A protein and the small-molecule ligand that binds it are described below.
Small molecule (SMILES): C[C@@](N)(CCC[C@H](N)C(=O)O)C(=O)O

Binding-site contacts:
Ligand atom OAE contacts residue ASN188 of chain 1.C at 3.1 Å (h-bond).
Ligand atom CAM contacts residue CYS254 of chain 1.C at 3.2 Å (hydrophobic).
Ligand atom OAG contacts residue PRO96 of chain 1.C at 3.4 Å.
Ligand atom CAK contacts residue PRO96 of chain 1.C at 3.6 Å (hydrophobic).
Ligand atom CAQ contacts residue CYS99 of chain 1.C at 3.6 Å (hydrophobic).
Ligand atom NAB contacts residue GLU245 of chain 1.C at 2.9 Å (salt-bridge).
Ligand atom NAB contacts residue ASN90 of chain 1.C at 3.0 Å (h-bond).
Ligand atom OAF contacts residue GLY100 of chain 1.C at 2.7 Å (h-bond).
Ligand atom OAH contacts residue CYS99 of chain 1.C at 3.5 Å (h-bond).
Ligand atom CAT contacts residue CYS254 of chain 1.C at 2.9 Å (hydrophobic).
Ligand atom OAH contacts residue ASN37 of chain 1.C at 3.5 Å (h-bond).
Ligand atom OAH contacts residue GLY100 of chain 1.C at 3.2 Å (h-bond).
Ligand atom CAP contacts residue ARG246 of chain 1.C at 3.5 Å.
Ligand atom OAE contacts residue ASN227 of chain 1.C at 2.9 Å (h-bond).
Ligand atom NAB contacts residue ARG246 of chain 1.C at 3.0 Å (salt-bridge).
Ligand atom CAQ contacts residue GLY100 of chain 1.C at 3.2 Å.
Ligand atom CAQ contacts residue GLY255 of chain 1.C at 3.3 Å.
Ligand atom CAN contacts residue CYS254 of chain 1.C at 1.8 Å (hydrophobic).
Ligand atom OAG contacts residue ASN90 of chain 1.C at 2.9 Å (h-bond).
Ligand atom CAQ contacts residue CYS254 of chain 1.C at 3.2 Å (hydrophobic).
Ligand atom OAF contacts residue GLY255 of chain 1.C at 3.4 Å (h-bond).
Ligand atom OAG contacts residue ARG246 of chain 1.C at 2.8 Å (salt-bridge).
Ligand atom NAC contacts residue PHE39 of chain 1.C at 3.6 Å.
Ligand atom CAP contacts residue ASN227 of chain 1.C at 3.5 Å.
Ligand atom OAF contacts residue CYS99 of chain 1.C at 3.5 Å.
Ligand atom OAF contacts residue THR256 of chain 1.C at 2.7 Å (h-bond).
Ligand atom CAS contacts residue ASN227 of chain 1.C at 3.3 Å.
Ligand atom NAB contacts residue ASN227 of chain 1.C at 3.5 Å (h-bond).
Ligand atom NAC contacts residue CYS99 of chain 1.C at 3.1 Å (h-bond).
Ligand atom OAF contacts residue CYS254 of chain 1.C at 3.4 Å (h-bond).
Ligand atom OAE contacts residue ARG246 of chain 1.C at 2.9 Å (salt-bridge).
Ligand atom OAH contacts residue GLY255 of chain 1.C at 2.8 Å (h-bond).
Ligand atom NAC contacts residue ASN37 of chain 1.C at 2.8 Å (h-bond).
Ligand atom CAP contacts residue PRO96 of chain 1.C at 3.4 Å (hydrophobic).
Ligand atom CAJ contacts residue GLU245 of chain 1.C at 3.6 Å.
Ligand atom CAN contacts residue GLU245 of chain 1.C at 3.0 Å.
Ligand atom CAT contacts residue ASN37 of chain 1.C at 3.7 Å.
Ligand atom CAN contacts residue ASN37 of chain 1.C at 3.6 Å.
Ligand atom OAE contacts residue PRO96 of chain 1.C at 3.5 Å.
Ligand atom OAH contacts residue ASN101 of chain 1.C at 2.8 Å (h-bond).

Sequence of chain 1.C:
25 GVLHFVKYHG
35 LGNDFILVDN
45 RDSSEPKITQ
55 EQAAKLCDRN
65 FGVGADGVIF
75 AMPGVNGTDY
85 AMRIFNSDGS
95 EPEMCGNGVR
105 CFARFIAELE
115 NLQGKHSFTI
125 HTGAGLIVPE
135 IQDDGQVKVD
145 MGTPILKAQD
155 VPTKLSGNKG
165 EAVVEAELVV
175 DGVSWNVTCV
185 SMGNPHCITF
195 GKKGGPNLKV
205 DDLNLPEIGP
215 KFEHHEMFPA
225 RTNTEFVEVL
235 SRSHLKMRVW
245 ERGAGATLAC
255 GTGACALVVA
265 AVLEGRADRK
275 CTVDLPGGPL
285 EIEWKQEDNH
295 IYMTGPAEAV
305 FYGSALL